Sequence of chain 1.B:
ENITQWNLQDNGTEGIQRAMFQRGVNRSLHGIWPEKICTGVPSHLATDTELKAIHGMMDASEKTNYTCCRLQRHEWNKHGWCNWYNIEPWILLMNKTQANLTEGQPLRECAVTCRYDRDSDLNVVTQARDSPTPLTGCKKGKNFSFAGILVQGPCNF

Binding-site contacts:
Ligand atom O5 contacts residue PRO34 of chain 1.B at 3.7 Å.
Ligand atom O2 contacts residue PRO89 of chain 1.B at 3.7 Å.
Ligand atom C3 contacts residue ASN83 of chain 1.B at 3.7 Å.
Ligand atom C3 contacts residue TYR85 of chain 1.B at 3.7 Å (hydrophobic).
Ligand atom C8 contacts residue TYR85 of chain 1.B at 3.7 Å (hydrophobic).
Ligand atom O5 contacts residue TRP84 of chain 1.B at 3.6 Å.
Ligand atom C7 contacts residue ASN2 of chain 1.B at 3.3 Å.
Ligand atom C6 contacts residue TYR85 of chain 1.B at 3.4 Å (hydrophobic).
Ligand atom O7 contacts residue ASN2 of chain 1.B at 3.1 Å (h-bond).
Ligand atom O3 contacts residue GLU88 of chain 1.B at 3.5 Å (salt-bridge).
Ligand atom C2 contacts residue ASN2 of chain 1.B at 2.5 Å.
Ligand atom C3 contacts residue ASN2 of chain 1.B at 3.8 Å.
Ligand atom C8 contacts residue ASN83 of chain 1.B at 3.9 Å.
Ligand atom N2 contacts residue ASN83 of chain 1.B at 2.8 Å (h-bond).
Ligand atom O2 contacts residue ASN86 of chain 1.B at 2.8 Å (h-bond).
Ligand atom O6 contacts residue PRO89 of chain 1.B at 3.5 Å.
Ligand atom C1 contacts residue ASN83 of chain 1.B at 3.7 Å.
Ligand atom O5 contacts residue ASN2 of chain 1.B at 2.4 Å (h-bond).
Ligand atom O3 contacts residue ASN86 of chain 1.B at 3.2 Å (h-bond).
Ligand atom N2 contacts residue ASN2 of chain 1.B at 3.0 Å (h-bond).
Ligand atom O7 contacts residue LEU93 of chain 1.B at 3.5 Å.
Ligand atom C3 contacts residue ASN86 of chain 1.B at 3.8 Å.
Ligand atom C5 contacts residue TRP84 of chain 1.B at 3.7 Å (hydrophobic).
Ligand atom O3 contacts residue TYR85 of chain 1.B at 3.3 Å.
Ligand atom O5 contacts residue TYR85 of chain 1.B at 3.6 Å.
Ligand atom C1 contacts residue ASN2 of chain 1.B at 1.4 Å.
Ligand atom C4 contacts residue ASN86 of chain 1.B at 3.8 Å.
Ligand atom C7 contacts residue ASN83 of chain 1.B at 3.7 Å.
Ligand atom O2 contacts residue TRP84 of chain 1.B at 2.7 Å (h-bond).
Ligand atom O4 contacts residue TRP84 of chain 1.B at 3.3 Å (h-bond).
Ligand atom C2 contacts residue ASN83 of chain 1.B at 3.5 Å.
Ligand atom C6 contacts residue ASN83 of chain 1.B at 3.5 Å.
Ligand atom O6 contacts residue ASN83 of chain 1.B at 3.5 Å.
Ligand atom N2 contacts residue TYR85 of chain 1.B at 3.7 Å.
Ligand atom C6 contacts residue PRO34 of chain 1.B at 3.8 Å (hydrophobic).
Ligand atom O6 contacts residue TRP84 of chain 1.B at 3.6 Å.
Ligand atom C2 contacts residue TRP84 of chain 1.B at 3.8 Å (hydrophobic).
Ligand atom O6 contacts residue PRO34 of chain 1.B at 3.4 Å.
Ligand atom O6 contacts residue TYR85 of chain 1.B at 3.0 Å (h-bond).
Ligand atom C5 contacts residue ASN2 of chain 1.B at 3.7 Å.

This protein binds this small molecule.
Small molecule (SMILES): CC(=O)N[C@H]1[C@H](O[C@H]2[C@H](O)[C@@H](NC(C)=O)CO[C@@H]2CO)O[C@H](CO)[C@@H](O[C@@H]2O[C@H](CO[C@H]3O[C@H](CO)[C@@H](O[C@H]4O[C@H](CO)[C@@H](O)[C@H](O)[C@@H]4O)[C@H](O)[C@@H]3O)[C@@H](O)[C@H](O[C@@H]3O[C@H](CO[C@@H]4O[C@H](CO)[C@@H](O)[C@H](O)[C@@H]4O)[C@@H](O)[C@H](O)[C@@H]3O)[C@@H]2O)[C@@H]1O